Sequence of chain 1.A:
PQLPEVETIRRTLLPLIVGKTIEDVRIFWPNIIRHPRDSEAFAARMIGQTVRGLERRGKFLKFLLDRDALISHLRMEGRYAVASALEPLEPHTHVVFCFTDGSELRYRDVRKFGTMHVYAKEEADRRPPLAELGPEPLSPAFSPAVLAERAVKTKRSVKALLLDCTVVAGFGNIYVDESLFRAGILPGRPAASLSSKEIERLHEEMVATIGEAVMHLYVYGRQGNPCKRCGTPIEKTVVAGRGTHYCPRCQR

This protein binds this small molecule.
Small molecule (SMILES): Cc1cn([C@H]2C[C@H](O[P](=O)(O)OC[C@H]3O[C@@H](n4c(=O)[nH]c5c(=O)[nH]c(N)nc54)C[C@@H]3O[P](=O)(O)OC[C@H]3O[C@@H](n4cnc5c(=O)nc(N)[nH]c54)C[C@@H]3O[P](=O)(O)OC[C@H]3O[C@@H](n4cc(C)c(=O)[nH]c4=O)C[C@@H]3O[P](=O)(NCCS)OC[C@H]3O[C@@H](n4ccc(N)nc4=O)C[C@@H]3O[P](=O)(O)OC[C@H]3O[C@@H](n4cc(C)c(=O)[nH]c4=O)C[C@@H]3O[P](=O)(O)OC[C@H]3O[C@@H](n4cnc5c(N)ncnc54)C[C@@H]3O)[C@@H](COP(=O)=O)O2)c(=O)[nH]c1=O

Binding-site contacts:
Ligand atom N4' contacts residue PRO129 of chain 1.A at 2.6 Å (h-bond).
Ligand atom OP2 contacts residue ARG263 of chain 1.A at 2.6 Å (salt-bridge).
Ligand atom OP2 contacts residue ASN173 of chain 1.A at 3.4 Å.
Ligand atom O5' contacts residue ARG263 of chain 1.A at 3.3 Å (salt-bridge).
Ligand atom O4' contacts residue ARG75 of chain 1.A at 3.2 Å (salt-bridge).
Ligand atom C4' contacts residue ARG75 of chain 1.A at 3.6 Å.
Ligand atom OP1 contacts residue GLY264 of chain 1.A at 3.1 Å (h-bond).
Ligand atom C3' contacts residue ARG263 of chain 1.A at 2.7 Å.
Ligand atom C5' contacts residue LYS59 of chain 1.A at 3.5 Å.
Ligand atom OP1 contacts residue GLY172 of chain 1.A at 3.3 Å.
Ligand atom O8 contacts residue ARG263 of chain 1.A at 3.4 Å (salt-bridge).
Ligand atom P contacts residue ARG263 of chain 1.A at 3.6 Å.
Ligand atom N3 contacts residue ARG111 of chain 1.A at 3.4 Å (salt-bridge).
Ligand atom C2 contacts residue ARG111 of chain 1.A at 3.1 Å.
Ligand atom N2 contacts residue ARG111 of chain 1.A at 2.5 Å (salt-bridge).
Ligand atom N2 contacts residue PHE113 of chain 1.A at 3.1 Å.
Ligand atom C8' contacts residue CYS165 of chain 1.A at 3.0 Å (hydrophobic).
Ligand atom N1 contacts residue PHE113 of chain 1.A at 3.2 Å.
Ligand atom N3 contacts residue MET76 of chain 1.A at 3.0 Å.
Ligand atom N2 contacts residue ARG75 of chain 1.A at 3.5 Å (salt-bridge).
Ligand atom OP1 contacts residue ASN173 of chain 1.A at 3.3 Å (h-bond).
Ligand atom S contacts residue CYS165 of chain 1.A at 2.0 Å (h-bond).
Ligand atom C5' contacts residue PRO129 of chain 1.A at 3.5 Å (hydrophobic).
Ligand atom O3' contacts residue HIS73 of chain 1.A at 3.3 Å (h-bond).
Ligand atom OP1 contacts residue LYS59 of chain 1.A at 3.0 Å (salt-bridge).
Ligand atom N2 contacts residue PHE113 of chain 1.A at 3.4 Å.
Ligand atom C7' contacts residue PRO129 of chain 1.A at 3.2 Å (hydrophobic).
Ligand atom OP1 contacts residue HIS73 of chain 1.A at 2.9 Å (h-bond).
Ligand atom C1' contacts residue MET76 of chain 1.A at 3.5 Å (hydrophobic).
Ligand atom C4' contacts residue ARG263 of chain 1.A at 3.4 Å.
Ligand atom OP1 contacts residue ARG263 of chain 1.A at 3.5 Å (salt-bridge).
Ligand atom C2 contacts residue PHE113 of chain 1.A at 3.1 Å (hydrophobic).
Ligand atom N2 contacts residue MET76 of chain 1.A at 3.6 Å (h-bond).
Ligand atom C5' contacts residue ARG263 of chain 1.A at 3.1 Å.
Ligand atom C5' contacts residue HIS73 of chain 1.A at 3.5 Å.
Ligand atom O3' contacts residue ARG263 of chain 1.A at 3.4 Å (salt-bridge).
Ligand atom C2 contacts residue PHE113 of chain 1.A at 3.6 Å (hydrophobic).
Ligand atom S contacts residue THR166 of chain 1.A at 3.5 Å.
Ligand atom OP1 contacts residue ASN173 of chain 1.A at 2.8 Å (h-bond).
Ligand atom N3 contacts residue ARG75 of chain 1.A at 3.1 Å (salt-bridge).